Binding-site contacts:
Ligand atom C8 contacts residue HIS415 of chain 1.EA at 3.3 Å.
Ligand atom N1 contacts residue PRO205 of chain 1.EA at 4.0 Å.
Ligand atom C5 contacts residue PRO416 of chain 1.EA at 3.2 Å (hydrophobic).
Ligand atom C5 contacts residue HIS415 of chain 1.EA at 4.3 Å.
Ligand atom N6 contacts residue ASN394 of chain 1.EA at 4.3 Å.
Ligand atom OP2 contacts residue ASP411 of chain 1.X at 4.2 Å.
Ligand atom C6 contacts residue PRO416 of chain 1.EA at 2.9 Å (hydrophobic).
Ligand atom OP1 contacts residue DC1 of chain 1.QD at 2.5 Å (h-bond).
Ligand atom N7 contacts residue HIS415 of chain 1.EA at 3.0 Å (h-bond).
Ligand atom N3 contacts residue PRO416 of chain 1.EA at 4.1 Å.
Ligand atom N7 contacts residue PRO416 of chain 1.EA at 3.7 Å.
Ligand atom O5' contacts residue DC1 of chain 1.QD at 2.5 Å (h-bond).
Ligand atom C2 contacts residue GLY424 of chain 1.EA at 4.1 Å.
Ligand atom C5 contacts residue PRO205 of chain 1.EA at 4.2 Å (hydrophobic).
Ligand atom OP2 contacts residue DC1 of chain 1.QD at 2.5 Å (h-bond).
Ligand atom C2 contacts residue PRO416 of chain 1.EA at 4.2 Å (hydrophobic).
Ligand atom C5' contacts residue DC1 of chain 1.QD at 3.8 Å.
Ligand atom N6 contacts residue SER417 of chain 1.EA at 3.5 Å.
Ligand atom N6 contacts residue PRO416 of chain 1.EA at 2.8 Å (h-bond).
Ligand atom N3 contacts residue PRO205 of chain 1.EA at 4.4 Å.
Ligand atom C8 contacts residue PRO416 of chain 1.EA at 4.5 Å (hydrophobic).
Ligand atom N1 contacts residue PRO416 of chain 1.EA at 3.4 Å (h-bond).
Ligand atom C2 contacts residue PRO205 of chain 1.EA at 4.0 Å (hydrophobic).
Ligand atom N1 contacts residue GLY424 of chain 1.EA at 3.9 Å.
Ligand atom N9 contacts residue PRO416 of chain 1.EA at 4.3 Å.
Ligand atom P contacts residue DC1 of chain 1.QD at 1.6 Å.
Ligand atom C4 contacts residue PRO416 of chain 1.EA at 4.0 Å (hydrophobic).
Ligand atom C2' contacts residue PRO416 of chain 1.EA at 4.5 Å (hydrophobic).
Ligand atom N6 contacts residue PRO205 of chain 1.EA at 4.2 Å.
Ligand atom O4' contacts residue DC1 of chain 1.QD at 4.2 Å.
Ligand atom C6 contacts residue PRO205 of chain 1.EA at 3.9 Å (hydrophobic).

Sequence of chain 1.EA:
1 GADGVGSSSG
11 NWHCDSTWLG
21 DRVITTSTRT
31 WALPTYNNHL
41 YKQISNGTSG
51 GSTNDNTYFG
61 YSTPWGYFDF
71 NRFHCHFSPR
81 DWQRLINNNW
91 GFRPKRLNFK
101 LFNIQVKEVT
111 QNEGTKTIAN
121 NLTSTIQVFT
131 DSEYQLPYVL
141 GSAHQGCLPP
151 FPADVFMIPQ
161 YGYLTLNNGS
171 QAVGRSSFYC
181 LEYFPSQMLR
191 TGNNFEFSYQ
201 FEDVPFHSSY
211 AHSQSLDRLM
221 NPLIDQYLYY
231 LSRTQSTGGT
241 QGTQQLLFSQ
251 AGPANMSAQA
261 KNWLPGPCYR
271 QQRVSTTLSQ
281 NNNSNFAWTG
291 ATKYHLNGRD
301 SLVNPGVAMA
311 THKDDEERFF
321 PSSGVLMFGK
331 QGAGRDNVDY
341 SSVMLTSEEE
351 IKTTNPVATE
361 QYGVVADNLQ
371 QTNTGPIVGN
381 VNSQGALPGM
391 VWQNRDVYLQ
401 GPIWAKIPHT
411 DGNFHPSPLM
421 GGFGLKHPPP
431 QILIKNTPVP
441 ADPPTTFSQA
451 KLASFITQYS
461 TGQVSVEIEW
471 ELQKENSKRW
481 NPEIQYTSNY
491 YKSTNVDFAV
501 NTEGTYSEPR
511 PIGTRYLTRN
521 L

Sequence of chain 1.X:
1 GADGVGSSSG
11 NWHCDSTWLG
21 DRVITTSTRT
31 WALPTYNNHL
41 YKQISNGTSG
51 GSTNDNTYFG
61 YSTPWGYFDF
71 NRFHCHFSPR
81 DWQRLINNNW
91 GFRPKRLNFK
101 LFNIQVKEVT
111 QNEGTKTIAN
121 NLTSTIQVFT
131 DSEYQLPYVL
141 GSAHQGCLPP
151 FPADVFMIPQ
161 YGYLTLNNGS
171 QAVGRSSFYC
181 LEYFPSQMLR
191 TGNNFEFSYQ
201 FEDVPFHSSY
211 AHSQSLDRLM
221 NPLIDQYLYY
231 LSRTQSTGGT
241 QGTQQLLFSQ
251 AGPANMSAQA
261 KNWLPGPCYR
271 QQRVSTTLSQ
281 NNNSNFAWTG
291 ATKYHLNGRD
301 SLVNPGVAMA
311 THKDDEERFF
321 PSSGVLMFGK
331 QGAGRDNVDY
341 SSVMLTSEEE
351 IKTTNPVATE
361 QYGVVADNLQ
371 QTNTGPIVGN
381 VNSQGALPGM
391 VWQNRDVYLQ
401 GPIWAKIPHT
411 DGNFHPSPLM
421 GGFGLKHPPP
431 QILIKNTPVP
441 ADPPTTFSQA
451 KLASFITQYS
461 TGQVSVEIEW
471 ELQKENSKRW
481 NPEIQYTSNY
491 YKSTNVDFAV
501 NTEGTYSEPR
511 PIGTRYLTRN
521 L

The protein below binds the small molecule below.
Small molecule (SMILES): Nc1ncnc2c1ncn2[C@H]1C[C@H](O)[C@@H](COP(=O)(O)O)O1